Sequence of chain 5.F:
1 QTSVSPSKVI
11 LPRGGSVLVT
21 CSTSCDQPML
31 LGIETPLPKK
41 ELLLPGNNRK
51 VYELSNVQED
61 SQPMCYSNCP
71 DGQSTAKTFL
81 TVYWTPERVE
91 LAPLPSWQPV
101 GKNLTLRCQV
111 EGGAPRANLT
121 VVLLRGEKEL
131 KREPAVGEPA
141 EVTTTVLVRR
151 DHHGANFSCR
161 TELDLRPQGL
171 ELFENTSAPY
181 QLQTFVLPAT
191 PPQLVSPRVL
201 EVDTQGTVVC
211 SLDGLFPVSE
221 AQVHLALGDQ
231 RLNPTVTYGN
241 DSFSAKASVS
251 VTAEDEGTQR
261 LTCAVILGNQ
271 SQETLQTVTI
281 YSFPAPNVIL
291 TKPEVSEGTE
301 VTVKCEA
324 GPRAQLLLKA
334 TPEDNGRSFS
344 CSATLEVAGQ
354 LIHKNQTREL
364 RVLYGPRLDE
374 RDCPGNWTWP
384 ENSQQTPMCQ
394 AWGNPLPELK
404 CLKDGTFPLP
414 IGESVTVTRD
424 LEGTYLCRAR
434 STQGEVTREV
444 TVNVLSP

This protein binds this small molecule.
Small molecule (SMILES): CC(=O)N[C@@H]1[C@@H](O)[C@H](O)[C@@H](CO)O[C@H]1O

Binding-site contacts:
Ligand atom C3 contacts residue TRP97 of chain 5.F at 2.7 Å (hydrophobic).
Ligand atom C2 contacts residue TRP97 of chain 5.F at 3.1 Å (hydrophobic).
Ligand atom O7 contacts residue TRP97 of chain 5.F at 3.8 Å.
Ligand atom C3 contacts residue ASN269 of chain 5.F at 3.1 Å.
Ligand atom C1 contacts residue ASN269 of chain 5.F at 1.4 Å.
Ligand atom O4 contacts residue TRP97 of chain 5.F at 3.8 Å.
Ligand atom O3 contacts residue ASN269 of chain 5.F at 4.4 Å.
Ligand atom C7 contacts residue ASN269 of chain 5.F at 3.5 Å.
Ligand atom C1 contacts residue TRP97 of chain 5.F at 4.2 Å (hydrophobic).
Ligand atom N2 contacts residue ASN269 of chain 5.F at 2.8 Å (h-bond).
Ligand atom C4 contacts residue TRP97 of chain 5.F at 4.1 Å (hydrophobic).
Ligand atom O3 contacts residue PRO95 of chain 5.F at 4.4 Å.
Ligand atom C4 contacts residue ASN269 of chain 5.F at 3.7 Å.
Ligand atom O3 contacts residue TRP97 of chain 5.F at 2.5 Å (h-bond).
Ligand atom C8 contacts residue PRO99 of chain 5.F at 3.9 Å (hydrophobic).
Ligand atom C5 contacts residue ASN269 of chain 5.F at 3.0 Å.
Ligand atom C6 contacts residue ASN269 of chain 5.F at 4.3 Å.
Ligand atom C7 contacts residue TRP97 of chain 5.F at 3.3 Å (hydrophobic).
Ligand atom O5 contacts residue ASN269 of chain 5.F at 2.4 Å (h-bond).
Ligand atom O7 contacts residue ASN269 of chain 5.F at 3.4 Å (h-bond).
Ligand atom C8 contacts residue TRP97 of chain 5.F at 4.0 Å (hydrophobic).
Ligand atom C2 contacts residue ASN269 of chain 5.F at 2.5 Å.
Ligand atom N2 contacts residue TRP97 of chain 5.F at 2.4 Å (h-bond).